Sequence of chain 1.B:
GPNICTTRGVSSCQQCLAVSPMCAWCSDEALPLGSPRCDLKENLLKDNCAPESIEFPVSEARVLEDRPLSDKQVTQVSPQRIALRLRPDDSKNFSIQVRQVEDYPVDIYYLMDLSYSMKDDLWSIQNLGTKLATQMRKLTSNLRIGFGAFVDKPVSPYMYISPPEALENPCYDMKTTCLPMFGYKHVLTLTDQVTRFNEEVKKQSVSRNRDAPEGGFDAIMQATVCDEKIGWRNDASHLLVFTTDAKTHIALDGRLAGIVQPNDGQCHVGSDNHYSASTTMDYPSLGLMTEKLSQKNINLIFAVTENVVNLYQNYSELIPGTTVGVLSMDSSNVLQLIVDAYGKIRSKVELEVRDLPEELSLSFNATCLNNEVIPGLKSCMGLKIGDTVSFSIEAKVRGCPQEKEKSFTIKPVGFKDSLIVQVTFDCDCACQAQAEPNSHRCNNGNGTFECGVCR

The protein below binds the small molecule below.
Small molecule (SMILES): CC(C)[C@H](NC(=O)[C@H](CC(=O)O)NC(=O)CNC(=O)[C@H](CCCN=C(N)N)NC(=O)[C@H](CCC(N)=O)NC(=O)[C@H](CCCCN)NC(=O)[C@H](C)N)C(=O)O

Binding-site contacts:
Ligand atom OD1 contacts residue SER121 of chain 1.B at 3.2 Å (h-bond).
Ligand atom CG contacts residue MG1 of chain 1.P at 3.2 Å.
Ligand atom CA contacts residue TYR190 of chain 1.A at 3.5 Å (hydrophobic).
Ligand atom NH2 contacts residue TYR189 of chain 1.A at 2.9 Å (h-bond).
Ligand atom OXT contacts residue SER123 of chain 1.B at 3.5 Å.
Ligand atom OD1 contacts residue TYR122 of chain 1.B at 3.4 Å (h-bond).
Ligand atom OD2 contacts residue ASN215 of chain 1.B at 2.9 Å (h-bond).
Ligand atom NE contacts residue LEU192 of chain 1.A at 3.8 Å.
Ligand atom N contacts residue ARG216 of chain 1.B at 3.2 Å (salt-bridge).
Ligand atom CG contacts residue SER121 of chain 1.B at 3.8 Å.
Ligand atom NH2 contacts residue LEU192 of chain 1.A at 3.3 Å.
Ligand atom CG contacts residue TYR122 of chain 1.B at 3.5 Å (hydrophobic).
Ligand atom O contacts residue SER123 of chain 1.B at 3.6 Å.
Ligand atom OD1 contacts residue GLU220 of chain 1.B at 3.0 Å (salt-bridge).
Ligand atom OD2 contacts residue TYR122 of chain 1.B at 2.9 Å (h-bond).
Ligand atom CG contacts residue SER123 of chain 1.B at 3.6 Å.
Ligand atom C contacts residue SER123 of chain 1.B at 3.5 Å.
Ligand atom CG contacts residue GLU220 of chain 1.B at 3.3 Å.
Ligand atom O contacts residue ALA218 of chain 1.B at 3.6 Å.
Ligand atom OE1 contacts residue PHE160 of chain 1.A at 3.5 Å.
Ligand atom NH1 contacts residue SER225 of chain 1.A at 2.6 Å (h-bond).
Ligand atom NH2 contacts residue ASP224 of chain 1.A at 3.0 Å (salt-bridge).
Ligand atom CG contacts residue ASN215 of chain 1.B at 3.2 Å.
Ligand atom NH1 contacts residue ASP224 of chain 1.A at 3.1 Å (salt-bridge).
Ligand atom CB contacts residue ASN215 of chain 1.B at 3.3 Å.
Ligand atom CA contacts residue ARG216 of chain 1.B at 3.2 Å.
Ligand atom NE contacts residue PHE231 of chain 1.A at 3.6 Å.
Ligand atom O contacts residue TYR122 of chain 1.B at 3.5 Å.
Ligand atom CZ contacts residue LEU192 of chain 1.A at 3.7 Å (hydrophobic).
Ligand atom CZ contacts residue SER225 of chain 1.A at 3.5 Å.
Ligand atom O contacts residue ALA218 of chain 1.B at 3.3 Å.
Ligand atom O contacts residue SER123 of chain 1.B at 3.4 Å.
Ligand atom CZ contacts residue ASP224 of chain 1.A at 3.5 Å.
Ligand atom OD1 contacts residue MG1 of chain 1.P at 2.1 Å.
Ligand atom OD2 contacts residue SER121 of chain 1.B at 3.5 Å.
Ligand atom OD1 contacts residue SER123 of chain 1.B at 2.8 Å (h-bond).
Ligand atom O contacts residue PHE231 of chain 1.A at 3.6 Å.
Ligand atom C contacts residue ARG216 of chain 1.B at 3.7 Å.
Ligand atom CD contacts residue LEU192 of chain 1.A at 3.7 Å (hydrophobic).
Ligand atom N contacts residue SER123 of chain 1.B at 3.8 Å.

Sequence of chain 1.A:
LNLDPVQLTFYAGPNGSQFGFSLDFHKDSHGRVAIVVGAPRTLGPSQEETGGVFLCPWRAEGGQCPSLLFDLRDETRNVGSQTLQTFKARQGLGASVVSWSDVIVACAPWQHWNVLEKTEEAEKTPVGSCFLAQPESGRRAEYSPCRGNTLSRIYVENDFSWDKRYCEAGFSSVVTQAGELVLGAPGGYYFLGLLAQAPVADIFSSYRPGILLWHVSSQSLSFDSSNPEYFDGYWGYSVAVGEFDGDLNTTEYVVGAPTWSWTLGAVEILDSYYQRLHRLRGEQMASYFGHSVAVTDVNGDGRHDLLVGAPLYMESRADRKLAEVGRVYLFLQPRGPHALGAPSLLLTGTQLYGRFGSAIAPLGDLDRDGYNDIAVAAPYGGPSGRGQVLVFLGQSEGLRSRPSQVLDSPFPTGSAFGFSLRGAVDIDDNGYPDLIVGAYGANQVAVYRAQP